Sequence of chain 1.A:
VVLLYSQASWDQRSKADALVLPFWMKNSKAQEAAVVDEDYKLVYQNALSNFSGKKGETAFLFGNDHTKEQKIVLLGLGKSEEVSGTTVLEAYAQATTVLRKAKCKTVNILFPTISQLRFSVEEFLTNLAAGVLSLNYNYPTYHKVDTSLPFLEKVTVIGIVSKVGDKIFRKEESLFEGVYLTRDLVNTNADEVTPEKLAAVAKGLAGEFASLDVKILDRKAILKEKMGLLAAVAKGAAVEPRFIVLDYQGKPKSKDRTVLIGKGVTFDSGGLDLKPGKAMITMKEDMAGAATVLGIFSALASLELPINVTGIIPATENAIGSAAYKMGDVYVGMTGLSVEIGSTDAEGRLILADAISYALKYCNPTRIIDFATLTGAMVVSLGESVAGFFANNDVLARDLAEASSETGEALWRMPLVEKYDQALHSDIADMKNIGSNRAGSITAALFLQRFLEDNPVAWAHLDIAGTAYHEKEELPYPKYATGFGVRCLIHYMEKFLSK

Binding-site contacts:
Ligand atom O contacts residue ASP282 of chain 1.A at 3.7 Å.
Ligand atom CA contacts residue NA1 of chain 1.K at 3.4 Å.
Ligand atom O contacts residue NA1 of chain 1.K at 2.5 Å (h-bond).
Ligand atom C contacts residue NA1 of chain 1.K at 3.1 Å.
Ligand atom N contacts residue NA1 of chain 1.K at 3.6 Å.
Ligand atom OXT contacts residue NA1 of chain 1.K at 4.1 Å.

The protein below binds the small molecule below.
Small molecule (SMILES): CC(C)C[C@H](N)C(=O)O